Sequence of chain 1.A:
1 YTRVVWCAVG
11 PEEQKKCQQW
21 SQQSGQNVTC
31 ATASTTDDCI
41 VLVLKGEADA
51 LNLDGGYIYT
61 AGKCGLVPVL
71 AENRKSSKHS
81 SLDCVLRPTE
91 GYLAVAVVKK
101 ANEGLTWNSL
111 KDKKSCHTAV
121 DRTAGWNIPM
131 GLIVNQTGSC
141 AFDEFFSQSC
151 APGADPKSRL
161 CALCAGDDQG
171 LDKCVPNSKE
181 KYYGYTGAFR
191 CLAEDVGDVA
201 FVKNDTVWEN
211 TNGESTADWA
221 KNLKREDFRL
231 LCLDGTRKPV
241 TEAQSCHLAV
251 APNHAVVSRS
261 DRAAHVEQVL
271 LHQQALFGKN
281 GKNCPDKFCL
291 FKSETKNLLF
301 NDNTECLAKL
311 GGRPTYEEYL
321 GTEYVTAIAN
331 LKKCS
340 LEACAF

Binding-site contacts:
Ligand atom O6 contacts residue ASP205 of chain 1.A at 3.0 Å (salt-bridge).
Ligand atom O7 contacts residue ASN204 of chain 1.A at 3.3 Å (h-bond).
Ligand atom C7 contacts residue GLU214 of chain 1.A at 4.1 Å.
Ligand atom O7 contacts residue TRP208 of chain 1.A at 3.9 Å.
Ligand atom O7 contacts residue LEU93 of chain 1.A at 3.8 Å.
Ligand atom O7 contacts residue GLN244 of chain 1.A at 4.1 Å.
Ligand atom C6 contacts residue LYS75 of chain 1.A at 4.0 Å.
Ligand atom C7 contacts residue ALA243 of chain 1.A at 4.3 Å (hydrophobic).
Ligand atom C8 contacts residue GLN244 of chain 1.A at 3.8 Å.
Ligand atom C8 contacts residue LEU93 of chain 1.A at 4.3 Å (hydrophobic).
Ligand atom O4 contacts residue GLU214 of chain 1.A at 3.3 Å (salt-bridge).
Ligand atom N2 contacts residue ASN204 of chain 1.A at 3.2 Å (h-bond).
Ligand atom C2 contacts residue GLU214 of chain 1.A at 3.6 Å.
Ligand atom O2 contacts residue ARG225 of chain 1.A at 3.5 Å (salt-bridge).
Ligand atom C5 contacts residue TRP208 of chain 1.A at 3.9 Å (hydrophobic).
Ligand atom C4 contacts residue GLU214 of chain 1.A at 3.8 Å.
Ligand atom C8 contacts residue ALA243 of chain 1.A at 3.7 Å (hydrophobic).
Ligand atom C7 contacts residue ASN204 of chain 1.A at 3.4 Å.
Ligand atom C6 contacts residue TRP208 of chain 1.A at 3.9 Å (hydrophobic).
Ligand atom C1 contacts residue ASN204 of chain 1.A at 1.5 Å.
Ligand atom O3 contacts residue GLY213 of chain 1.A at 3.9 Å.
Ligand atom C1 contacts residue TRP208 of chain 1.A at 3.9 Å (hydrophobic).
Ligand atom O3 contacts residue GLU214 of chain 1.A at 3.9 Å.
Ligand atom O5 contacts residue ASP205 of chain 1.A at 3.6 Å (salt-bridge).
Ligand atom C3 contacts residue ARG225 of chain 1.A at 3.9 Å.
Ligand atom C3 contacts residue GLU214 of chain 1.A at 3.4 Å.
Ligand atom C6 contacts residue ASP205 of chain 1.A at 3.7 Å.
Ligand atom C3 contacts residue ASN204 of chain 1.A at 4.0 Å.
Ligand atom C1 contacts residue GLU214 of chain 1.A at 4.0 Å.
Ligand atom C8 contacts residue GLU214 of chain 1.A at 3.0 Å.
Ligand atom C7 contacts residue LEU93 of chain 1.A at 4.3 Å (hydrophobic).
Ligand atom C8 contacts residue TRP208 of chain 1.A at 4.1 Å (hydrophobic).
Ligand atom O6 contacts residue LYS75 of chain 1.A at 4.2 Å.
Ligand atom C2 contacts residue ARG225 of chain 1.A at 4.2 Å.
Ligand atom C2 contacts residue ASN204 of chain 1.A at 2.6 Å.
Ligand atom O5 contacts residue TRP208 of chain 1.A at 4.0 Å.
Ligand atom C5 contacts residue ASN204 of chain 1.A at 3.6 Å.
Ligand atom O3 contacts residue ARG225 of chain 1.A at 2.9 Å (salt-bridge).
Ligand atom O5 contacts residue ASN204 of chain 1.A at 2.3 Å (h-bond).
Ligand atom C5 contacts residue ASP205 of chain 1.A at 4.2 Å.

This protein binds this small molecule.
Small molecule (SMILES): CC(=O)N[C@H]1[C@H](O[C@H]2[C@H](O)[C@@H](NC(C)=O)CO[C@@H]2CO)O[C@H](CO)[C@@H](O[C@@H]2O[C@H](CO)[C@@H](O[C@H]3O[C@H](CO)[C@@H](O[C@H]4O[C@H](CO)[C@@H](O[C@H]5O[C@H](CO)[C@@H](O)[C@H](O)[C@@H]5O)[C@H](O)[C@@H]4O)[C@H](O)[C@@H]3O)[C@H](O)[C@@H]2O)[C@@H]1O